Sequence of chain 1.B:
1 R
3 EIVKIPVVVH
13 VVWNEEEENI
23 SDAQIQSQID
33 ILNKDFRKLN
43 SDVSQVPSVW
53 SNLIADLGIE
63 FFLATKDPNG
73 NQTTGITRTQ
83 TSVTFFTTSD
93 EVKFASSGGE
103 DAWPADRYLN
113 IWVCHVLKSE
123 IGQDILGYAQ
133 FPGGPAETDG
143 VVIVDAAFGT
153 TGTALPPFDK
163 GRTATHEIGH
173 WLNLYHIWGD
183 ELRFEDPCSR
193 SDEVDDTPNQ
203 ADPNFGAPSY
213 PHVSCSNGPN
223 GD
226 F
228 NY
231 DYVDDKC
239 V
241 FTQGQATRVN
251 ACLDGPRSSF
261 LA

A protein and the small-molecule ligand that binds it are described below.
Small molecule (SMILES): NC(=[NH2+])NCCC[C@H](N)C(=O)O

Binding-site contacts:
Ligand atom CA contacts residue GLU169 of chain 1.B at 3.6 Å.
Ligand atom CB contacts residue HIS168 of chain 1.B at 4.2 Å.
Ligand atom CA contacts residue GLY129 of chain 1.B at 4.0 Å.
Ligand atom C contacts residue TYR232 of chain 1.B at 4.3 Å (hydrophobic).
Ligand atom O contacts residue GLY129 of chain 1.B at 3.8 Å.
Ligand atom NH2 contacts residue ASP234 of chain 1.B at 3.8 Å.
Ligand atom CB contacts residue VAL1 of chain 1.M at 3.4 Å (hydrophobic).
Ligand atom NH2 contacts residue ASP235 of chain 1.B at 3.0 Å (salt-bridge).
Ligand atom CD contacts residue THR165 of chain 1.B at 3.7 Å.
Ligand atom C contacts residue VAL1 of chain 1.M at 1.3 Å (hydrophobic).
Ligand atom NH2 contacts residue MSE238 of chain 1.B at 4.0 Å.
Ligand atom CA contacts residue TYR232 of chain 1.B at 3.7 Å (hydrophobic).
Ligand atom N contacts residue GLY129 of chain 1.B at 2.7 Å (h-bond).
Ligand atom CG contacts residue TYR232 of chain 1.B at 3.9 Å (hydrophobic).
Ligand atom CZ contacts residue VAL233 of chain 1.B at 3.8 Å (hydrophobic).
Ligand atom CB contacts residue TYR232 of chain 1.B at 4.2 Å (hydrophobic).
Ligand atom NE contacts residue VAL233 of chain 1.B at 4.2 Å.
Ligand atom NH1 contacts residue THR165 of chain 1.B at 2.7 Å (h-bond).
Ligand atom CG contacts residue VAL1 of chain 1.M at 3.5 Å (hydrophobic).
Ligand atom NH1 contacts residue ARG164 of chain 1.B at 3.7 Å.
Ligand atom N contacts residue TYR232 of chain 1.B at 4.3 Å.
Ligand atom CA contacts residue VAL1 of chain 1.M at 2.4 Å (hydrophobic).
Ligand atom NE contacts residue LEU128 of chain 1.B at 4.3 Å.
Ligand atom CZ contacts residue MSE238 of chain 1.B at 4.3 Å.
Ligand atom NH1 contacts residue PHE160 of chain 1.B at 3.9 Å.
Ligand atom CD contacts residue LEU128 of chain 1.B at 4.1 Å (hydrophobic).
Ligand atom NH2 contacts residue PHE160 of chain 1.B at 3.6 Å.
Ligand atom C contacts residue LEU128 of chain 1.B at 4.0 Å (hydrophobic).
Ligand atom N contacts residue VAL1 of chain 1.M at 3.5 Å (h-bond).
Ligand atom NH1 contacts residue ASP235 of chain 1.B at 2.8 Å (salt-bridge).
Ligand atom CZ contacts residue THR165 of chain 1.B at 3.8 Å.
Ligand atom CZ contacts residue ASP235 of chain 1.B at 3.3 Å.
Ligand atom NH2 contacts residue VAL233 of chain 1.B at 2.7 Å (h-bond).
Ligand atom CB contacts residue GLU169 of chain 1.B at 3.2 Å.
Ligand atom O contacts residue VAL1 of chain 1.M at 2.2 Å (h-bond).
Ligand atom N contacts residue GLU169 of chain 1.B at 2.8 Å (salt-bridge).
Ligand atom O contacts residue LEU128 of chain 1.B at 2.8 Å (h-bond).
Ligand atom O contacts residue ILE127 of chain 1.B at 3.5 Å.
Ligand atom NE contacts residue THR165 of chain 1.B at 4.2 Å.
Ligand atom CZ contacts residue PHE160 of chain 1.B at 3.8 Å (hydrophobic).